This small molecule binds to this protein.
Small molecule (SMILES): CC(=O)N[C@@H]1[C@@H](O)[C@H](O)[C@@H](CO)O[C@H]1O

Binding-site contacts:
Ligand atom C5 contacts residue ASN332 of chain 1.A at 3.9 Å.
Ligand atom C8 contacts residue ASN355 of chain 1.A at 3.8 Å.
Ligand atom C4 contacts residue ASN332 of chain 1.A at 3.9 Å.
Ligand atom O7 contacts residue SER357 of chain 1.A at 3.4 Å.
Ligand atom C2 contacts residue SER357 of chain 1.A at 3.2 Å.
Ligand atom O6 contacts residue THR341 of chain 1.A at 4.4 Å.
Ligand atom C4 contacts residue ASN355 of chain 1.A at 4.3 Å.
Ligand atom C5 contacts residue ASN355 of chain 1.A at 3.6 Å.
Ligand atom O5 contacts residue SER357 of chain 1.A at 3.3 Å (h-bond).
Ligand atom O7 contacts residue NAG1 of chain 1.MA at 3.3 Å (h-bond).
Ligand atom C1 contacts residue ASN355 of chain 1.A at 1.4 Å.
Ligand atom C1 contacts residue THR356 of chain 1.A at 4.5 Å.
Ligand atom C1 contacts residue SER357 of chain 1.A at 3.2 Å.
Ligand atom O6 contacts residue ASN332 of chain 1.A at 4.0 Å.
Ligand atom C5 contacts residue SER357 of chain 1.A at 4.4 Å.
Ligand atom O3 contacts residue NAG1 of chain 1.MA at 4.4 Å.
Ligand atom C6 contacts residue ASN332 of chain 1.A at 3.4 Å.
Ligand atom C2 contacts residue ASN355 of chain 1.A at 2.7 Å.
Ligand atom O7 contacts residue ASN355 of chain 1.A at 4.3 Å.
Ligand atom O5 contacts residue ASN332 of chain 1.A at 3.7 Å.
Ligand atom C3 contacts residue ASN355 of chain 1.A at 3.8 Å.
Ligand atom C7 contacts residue ASN355 of chain 1.A at 3.5 Å.
Ligand atom O5 contacts residue ASN355 of chain 1.A at 2.4 Å (h-bond).
Ligand atom C4 contacts residue SER357 of chain 1.A at 4.3 Å.
Ligand atom N2 contacts residue SER357 of chain 1.A at 4.1 Å.
Ligand atom N2 contacts residue ASN355 of chain 1.A at 2.6 Å (h-bond).
Ligand atom C7 contacts residue SER357 of chain 1.A at 4.1 Å.
Ligand atom C3 contacts residue SER357 of chain 1.A at 4.2 Å.

Sequence of chain 1.A:
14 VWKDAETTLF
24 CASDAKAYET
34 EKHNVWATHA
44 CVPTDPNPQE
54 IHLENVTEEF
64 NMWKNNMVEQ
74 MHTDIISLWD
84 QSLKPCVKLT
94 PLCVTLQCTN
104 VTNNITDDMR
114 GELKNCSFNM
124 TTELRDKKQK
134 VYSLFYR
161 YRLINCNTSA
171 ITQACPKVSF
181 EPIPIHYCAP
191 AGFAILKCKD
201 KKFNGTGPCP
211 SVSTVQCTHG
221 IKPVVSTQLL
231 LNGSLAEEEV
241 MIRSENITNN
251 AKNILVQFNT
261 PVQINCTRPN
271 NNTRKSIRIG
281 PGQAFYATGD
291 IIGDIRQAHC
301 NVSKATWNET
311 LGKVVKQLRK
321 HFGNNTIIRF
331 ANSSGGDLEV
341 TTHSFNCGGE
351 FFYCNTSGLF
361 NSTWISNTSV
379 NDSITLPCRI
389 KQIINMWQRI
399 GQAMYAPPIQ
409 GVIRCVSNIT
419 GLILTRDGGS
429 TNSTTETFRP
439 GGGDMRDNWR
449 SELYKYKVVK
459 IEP